Binding-site contacts:
Ligand atom O08 contacts residue TYR62 of chain 1.B at 2.8 Å (h-bond).
Ligand atom C04 contacts residue TYR62 of chain 1.B at 3.7 Å (hydrophobic).
Ligand atom C03 contacts residue TYR62 of chain 1.B at 3.6 Å (hydrophobic).
Ligand atom C03 contacts residue VAL179 of chain 1.B at 3.5 Å (hydrophobic).
Ligand atom C04 contacts residue VAL179 of chain 1.B at 3.6 Å (hydrophobic).
Ligand atom O08 contacts residue GLY61 of chain 1.B at 3.7 Å.
Ligand atom C07 contacts residue GLY61 of chain 1.B at 4.5 Å.
Ligand atom O09 contacts residue ALA132 of chain 1.B at 3.0 Å.
Ligand atom C07 contacts residue TYR62 of chain 1.B at 3.4 Å (hydrophobic).
Ligand atom O12 contacts residue TRP157 of chain 1.B at 4.2 Å.
Ligand atom C15 contacts residue TYR62 of chain 1.B at 3.4 Å (hydrophobic).
Ligand atom O09 contacts residue HIS209 of chain 1.B at 2.6 Å (h-bond).
Ligand atom O08 contacts residue HIS209 of chain 1.B at 4.4 Å.
Ligand atom O09 contacts residue TYR62 of chain 1.B at 4.0 Å.
Ligand atom C06 contacts residue TRP157 of chain 1.B at 3.9 Å (hydrophobic).
Ligand atom C16 contacts residue TYR62 of chain 1.B at 4.1 Å (hydrophobic).
Ligand atom C06 contacts residue MET133 of chain 1.B at 3.7 Å (hydrophobic).
Ligand atom C06 contacts residue TYR62 of chain 1.B at 4.0 Å (hydrophobic).
Ligand atom C05 contacts residue VAL179 of chain 1.B at 3.9 Å (hydrophobic).
Ligand atom C01 contacts residue VAL179 of chain 1.B at 4.1 Å (hydrophobic).
Ligand atom C07 contacts residue ALA132 of chain 1.B at 3.2 Å (hydrophobic).
Ligand atom C01 contacts residue MET133 of chain 1.B at 3.6 Å (hydrophobic).
Ligand atom C02 contacts residue MET133 of chain 1.B at 4.5 Å (hydrophobic).
Ligand atom C02 contacts residue VAL179 of chain 1.B at 3.8 Å (hydrophobic).
Ligand atom C05 contacts residue HIS209 of chain 1.B at 4.0 Å.
Ligand atom C06 contacts residue VAL179 of chain 1.B at 4.1 Å (hydrophobic).
Ligand atom C07 contacts residue MET133 of chain 1.B at 4.0 Å (hydrophobic).
Ligand atom O17 contacts residue TYR62 of chain 1.B at 3.9 Å.
Ligand atom O08 contacts residue MET133 of chain 1.B at 3.0 Å (h-bond).
Ligand atom C05 contacts residue MET133 of chain 1.B at 4.4 Å (hydrophobic).
Ligand atom C04 contacts residue HIS209 of chain 1.B at 4.4 Å.
Ligand atom C07 contacts residue HIS209 of chain 1.B at 3.5 Å.
Ligand atom C05 contacts residue TYR62 of chain 1.B at 3.4 Å (hydrophobic).
Ligand atom C01 contacts residue TRP157 of chain 1.B at 3.7 Å (hydrophobic).
Ligand atom O08 contacts residue ALA132 of chain 1.B at 3.0 Å.
Ligand atom C02 contacts residue TYR62 of chain 1.B at 4.1 Å (hydrophobic).

Sequence of chain 1.B:
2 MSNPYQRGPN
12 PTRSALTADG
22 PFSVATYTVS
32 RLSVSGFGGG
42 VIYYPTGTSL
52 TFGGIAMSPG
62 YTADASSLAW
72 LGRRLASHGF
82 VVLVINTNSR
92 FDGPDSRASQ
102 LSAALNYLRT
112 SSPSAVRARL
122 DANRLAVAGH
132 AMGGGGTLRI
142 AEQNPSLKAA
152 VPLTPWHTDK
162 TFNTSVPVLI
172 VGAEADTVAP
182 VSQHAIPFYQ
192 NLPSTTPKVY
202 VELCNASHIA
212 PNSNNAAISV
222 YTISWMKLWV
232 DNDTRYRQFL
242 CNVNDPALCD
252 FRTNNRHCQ

The protein below binds the small molecule below.
Small molecule (SMILES): O=C(O)c1ccc(C(=O)OCCCCO)cc1